Binding-site contacts:
Ligand atom O2' contacts residue ASP217 of chain 3.A at 2.5 Å (salt-bridge).
Ligand atom N1 contacts residue GLU294 of chain 3.A at 2.7 Å (salt-bridge).
Ligand atom O6 contacts residue GLY266 of chain 3.A at 3.2 Å.
Ligand atom O5' contacts residue GLY218 of chain 3.A at 3.5 Å.
Ligand atom C4' contacts residue ASP217 of chain 3.A at 3.6 Å.
Ligand atom O3' contacts residue MET238 of chain 3.A at 3.6 Å.
Ligand atom C6 contacts residue MOA1 of chain 3.D at 3.6 Å.
Ligand atom O2P contacts residue SER182 of chain 3.A at 2.6 Å (h-bond).
Ligand atom O3P contacts residue GLY181 of chain 3.A at 3.4 Å.
Ligand atom O2P contacts residue TYR264 of chain 3.A at 2.5 Å (h-bond).
Ligand atom O1P contacts residue GLY240 of chain 3.A at 2.8 Å (h-bond).
Ligand atom O3' contacts residue ASP217 of chain 3.A at 2.4 Å (salt-bridge).
Ligand atom C3' contacts residue ASP217 of chain 3.A at 3.4 Å.
Ligand atom C6 contacts residue GLU294 of chain 3.A at 3.6 Å.
Ligand atom O3P contacts residue SER182 of chain 3.A at 2.9 Å (h-bond).
Ligand atom O6 contacts residue GLY295 of chain 3.A at 3.4 Å.
Ligand atom N3 contacts residue CYS184 of chain 3.A at 3.4 Å.
Ligand atom N7 contacts residue MET267 of chain 3.A at 2.8 Å (h-bond).
Ligand atom C2' contacts residue ASP217 of chain 3.A at 3.6 Å.
Ligand atom O1P contacts residue SER241 of chain 3.A at 3.4 Å (h-bond).
Ligand atom O6 contacts residue MET267 of chain 3.A at 3.3 Å (h-bond).
Ligand atom C4 contacts residue MOA1 of chain 3.D at 3.5 Å.
Ligand atom O6 contacts residue GLY268 of chain 3.A at 2.7 Å (h-bond).
Ligand atom N3 contacts residue MOA1 of chain 3.D at 3.3 Å.
Ligand atom C5 contacts residue MET267 of chain 3.A at 3.6 Å (hydrophobic).
Ligand atom N1 contacts residue MOA1 of chain 3.D at 3.0 Å (h-bond).
Ligand atom N7 contacts residue GLY266 of chain 3.A at 3.4 Å.
Ligand atom O2' contacts residue MOA1 of chain 3.D at 3.4 Å.
Ligand atom N7 contacts residue ILE183 of chain 3.A at 3.6 Å.
Ligand atom O5' contacts residue GLY181 of chain 3.A at 3.4 Å.
Ligand atom C2 contacts residue MOA1 of chain 3.D at 3.0 Å.
Ligand atom C2 contacts residue CYS184 of chain 3.A at 3.0 Å (hydrophobic).
Ligand atom C2 contacts residue GLU294 of chain 3.A at 3.4 Å.
Ligand atom O3P contacts residue GLY219 of chain 3.A at 2.8 Å (h-bond).
Ligand atom O3' contacts residue ALA52 of chain 3.A at 3.6 Å.
Ligand atom C6 contacts residue GLY268 of chain 3.A at 3.6 Å.
Ligand atom C4 contacts residue ILE183 of chain 3.A at 3.5 Å (hydrophobic).
Ligand atom C5' contacts residue TYR264 of chain 3.A at 3.6 Å (hydrophobic).
Ligand atom O2P contacts residue SER241 of chain 3.A at 2.9 Å (h-bond).
Ligand atom C5 contacts residue ILE183 of chain 3.A at 3.4 Å (hydrophobic).

This small molecule binds to this protein.
Small molecule (SMILES): O=c1[nH]cnc2c1ncn2[C@@H]1O[C@H](COP(=O)(O)O)[C@@H](O)[C@H]1O

Sequence of chain 3.A:
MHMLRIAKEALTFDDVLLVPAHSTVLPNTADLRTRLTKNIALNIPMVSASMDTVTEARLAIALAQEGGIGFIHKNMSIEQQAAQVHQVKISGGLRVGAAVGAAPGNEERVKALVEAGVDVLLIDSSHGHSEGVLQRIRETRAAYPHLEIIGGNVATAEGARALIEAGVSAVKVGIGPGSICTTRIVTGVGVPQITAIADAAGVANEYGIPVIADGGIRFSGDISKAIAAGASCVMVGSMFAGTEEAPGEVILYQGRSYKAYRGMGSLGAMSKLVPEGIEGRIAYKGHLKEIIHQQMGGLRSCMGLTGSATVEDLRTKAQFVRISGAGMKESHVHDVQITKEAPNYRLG